Binding-site contacts:
Ligand atom C2 contacts residue ILE216 of chain 3.A at 4.2 Å (hydrophobic).
Ligand atom C2 contacts residue ASN131 of chain 3.A at 4.1 Å.
Ligand atom O1 contacts residue ASP217 of chain 3.A at 4.2 Å.
Ligand atom C4 contacts residue ASP87 of chain 3.A at 3.6 Å.
Ligand atom O3 contacts residue GLY104 of chain 3.A at 4.1 Å.
Ligand atom O5 contacts residue ILE216 of chain 3.A at 4.0 Å.
Ligand atom O7 contacts residue ILE216 of chain 3.A at 3.2 Å.
Ligand atom O5 contacts residue ASP217 of chain 3.A at 3.2 Å (salt-bridge).
Ligand atom O3 contacts residue GLY105 of chain 3.A at 3.1 Å (h-bond).
Ligand atom C7 contacts residue ILE216 of chain 3.A at 4.0 Å (hydrophobic).
Ligand atom C1 contacts residue ASP217 of chain 3.A at 4.1 Å.
Ligand atom C5 contacts residue ASP217 of chain 3.A at 3.8 Å.
Ligand atom C7 contacts residue GLY105 of chain 3.A at 3.7 Å.
Ligand atom C3 contacts residue GLY105 of chain 3.A at 4.3 Å.
Ligand atom O4 contacts residue ALA86 of chain 3.A at 4.0 Å.
Ligand atom O3 contacts residue ASP87 of chain 3.A at 2.7 Å (salt-bridge).
Ligand atom C3 contacts residue ASP87 of chain 3.A at 3.7 Å.
Ligand atom N2 contacts residue ASN131 of chain 3.A at 3.5 Å (h-bond).
Ligand atom C6 contacts residue PHE129 of chain 3.A at 4.2 Å (hydrophobic).
Ligand atom O3 contacts residue PHE129 of chain 3.A at 4.0 Å.
Ligand atom O6 contacts residue ASP217 of chain 3.A at 3.2 Å (salt-bridge).
Ligand atom C6 contacts residue ASP217 of chain 3.A at 3.5 Å.
Ligand atom O7 contacts residue GLY105 of chain 3.A at 3.0 Å (h-bond).
Ligand atom O4 contacts residue ASP87 of chain 3.A at 2.7 Å (salt-bridge).
Ligand atom C3 contacts residue ASN131 of chain 3.A at 3.4 Å.
Ligand atom O7 contacts residue LEU103 of chain 3.A at 4.0 Å.
Ligand atom O7 contacts residue GLY104 of chain 3.A at 3.7 Å.
Ligand atom O3 contacts residue ASN131 of chain 3.A at 2.9 Å (h-bond).
Ligand atom C5 contacts residue PHE129 of chain 3.A at 3.9 Å (hydrophobic).
Ligand atom C4 contacts residue PHE129 of chain 3.A at 3.8 Å (hydrophobic).
Ligand atom C8 contacts residue TRP134 of chain 3.A at 4.0 Å (hydrophobic).
Ligand atom O4 contacts residue ILE216 of chain 3.A at 3.2 Å (h-bond).
Ligand atom C8 contacts residue ASN131 of chain 3.A at 4.2 Å.
Ligand atom O6 contacts residue PHE129 of chain 3.A at 3.8 Å.
Ligand atom C7 contacts residue ASN131 of chain 3.A at 4.0 Å.
Ligand atom C6 contacts residue TYR220 of chain 3.A at 3.6 Å (hydrophobic).
Ligand atom C6 contacts residue ILE216 of chain 3.A at 4.2 Å (hydrophobic).
Ligand atom O4 contacts residue GLY215 of chain 3.A at 3.3 Å.
Ligand atom C3 contacts residue PHE129 of chain 3.A at 3.8 Å (hydrophobic).
Ligand atom O6 contacts residue TYR220 of chain 3.A at 3.1 Å.

Sequence of chain 3.A:
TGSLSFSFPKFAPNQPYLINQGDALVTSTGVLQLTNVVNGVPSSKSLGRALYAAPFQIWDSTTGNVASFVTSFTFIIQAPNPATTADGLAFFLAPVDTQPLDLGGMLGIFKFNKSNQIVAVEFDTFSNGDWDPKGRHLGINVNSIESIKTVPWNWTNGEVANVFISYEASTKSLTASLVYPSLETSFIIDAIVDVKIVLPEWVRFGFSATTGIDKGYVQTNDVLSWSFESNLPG

A small-molecule ligand and the protein it binds are described below.
Small molecule (SMILES): CC(=O)N[C@@H]1[C@@H](O)[C@@H](O)[C@@H](CO)O[C@@H]1O